Sequence of chain 1.G:
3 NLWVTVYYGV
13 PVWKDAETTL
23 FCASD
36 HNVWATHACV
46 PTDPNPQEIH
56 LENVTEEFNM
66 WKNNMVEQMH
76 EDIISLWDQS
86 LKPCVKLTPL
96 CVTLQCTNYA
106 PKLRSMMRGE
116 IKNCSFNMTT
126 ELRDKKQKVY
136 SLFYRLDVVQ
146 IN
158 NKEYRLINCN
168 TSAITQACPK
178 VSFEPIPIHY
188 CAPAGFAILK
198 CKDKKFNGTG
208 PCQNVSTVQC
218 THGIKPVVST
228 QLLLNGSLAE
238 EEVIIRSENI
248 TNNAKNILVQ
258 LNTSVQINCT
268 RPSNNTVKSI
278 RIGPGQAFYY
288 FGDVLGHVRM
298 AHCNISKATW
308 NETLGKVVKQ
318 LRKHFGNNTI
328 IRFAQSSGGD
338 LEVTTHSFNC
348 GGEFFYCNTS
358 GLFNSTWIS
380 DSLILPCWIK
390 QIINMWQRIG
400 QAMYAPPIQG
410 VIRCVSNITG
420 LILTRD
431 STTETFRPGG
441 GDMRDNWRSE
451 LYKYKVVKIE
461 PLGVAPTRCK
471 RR

The protein below binds the small molecule below.
Small molecule (SMILES): CC(=O)N[C@@H]1[C@@H](O)[C@H](O)[C@@H](CO)O[C@H]1O

Binding-site contacts:
Ligand atom C2 contacts residue ASN118 of chain 1.G at 2.5 Å.
Ligand atom C8 contacts residue ASP290 of chain 1.G at 3.6 Å.
Ligand atom C7 contacts residue TYR104 of chain 1.G at 4.3 Å (hydrophobic).
Ligand atom C1 contacts residue ASN118 of chain 1.G at 1.4 Å.
Ligand atom C8 contacts residue TYR104 of chain 1.G at 4.4 Å (hydrophobic).
Ligand atom O7 contacts residue TYR104 of chain 1.G at 4.2 Å.
Ligand atom O7 contacts residue ASP290 of chain 1.G at 3.1 Å (salt-bridge).
Ligand atom N2 contacts residue ASN118 of chain 1.G at 3.0 Å (h-bond).
Ligand atom C7 contacts residue ASP290 of chain 1.G at 3.8 Å.
Ligand atom C7 contacts residue ASN118 of chain 1.G at 4.1 Å.
Ligand atom C8 contacts residue LEU137 of chain 1.G at 3.8 Å (hydrophobic).
Ligand atom C8 contacts residue GLY289 of chain 1.G at 3.9 Å.
Ligand atom C5 contacts residue ASN118 of chain 1.G at 3.6 Å.
Ligand atom N2 contacts residue LEU137 of chain 1.G at 4.3 Å.
Ligand atom C4 contacts residue ASN118 of chain 1.G at 4.2 Å.
Ligand atom C3 contacts residue ASN118 of chain 1.G at 3.8 Å.
Ligand atom C7 contacts residue LEU137 of chain 1.G at 4.3 Å (hydrophobic).
Ligand atom O5 contacts residue ASN118 of chain 1.G at 2.3 Å (h-bond).